Sequence of chain 1.B:
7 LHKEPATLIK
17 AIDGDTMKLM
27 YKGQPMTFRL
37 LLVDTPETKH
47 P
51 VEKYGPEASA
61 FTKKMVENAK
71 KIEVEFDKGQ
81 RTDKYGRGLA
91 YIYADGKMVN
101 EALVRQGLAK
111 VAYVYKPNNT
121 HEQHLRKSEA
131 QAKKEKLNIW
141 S

A small-molecule ligand and the protein it binds are described below.
Small molecule (SMILES): Cc1cn([C@H]2C[C@H](OP(=O)(O)O)[C@@H](COP(=O)(O)O)O2)c(=O)[nH]c1=O

Binding-site contacts:
Ligand atom O3P contacts residue TYR85 of chain 1.B at 3.2 Å (h-bond).
Ligand atom O4 contacts residue LEU89 of chain 1.B at 3.5 Å.
Ligand atom O4P contacts residue ARG35 of chain 1.B at 2.8 Å (salt-bridge).
Ligand atom O5P contacts residue ARG35 of chain 1.B at 3.2 Å (salt-bridge).
Ligand atom C5M contacts residue LEU36 of chain 1.B at 3.6 Å (hydrophobic).
Ligand atom C5 contacts residue TYR113 of chain 1.B at 3.9 Å (hydrophobic).
Ligand atom O4' contacts residue ARG87 of chain 1.B at 2.9 Å (salt-bridge).
Ligand atom C6 contacts residue TYR113 of chain 1.B at 4.1 Å (hydrophobic).
Ligand atom O3P contacts residue LYS84 of chain 1.B at 2.7 Å (salt-bridge).
Ligand atom O4P contacts residue ASP21 of chain 1.B at 3.9 Å.
Ligand atom O4P contacts residue ASP40 of chain 1.B at 2.8 Å (salt-bridge).
Ligand atom N3 contacts residue TYR115 of chain 1.B at 3.6 Å.
Ligand atom C5M contacts residue ARG35 of chain 1.B at 3.4 Å.
Ligand atom P2 contacts residue ARG35 of chain 1.B at 3.6 Å.
Ligand atom C3' contacts residue TYR113 of chain 1.B at 3.9 Å (hydrophobic).
Ligand atom O2P contacts residue TYR85 of chain 1.B at 3.5 Å (h-bond).
Ligand atom P2 contacts residue ARG87 of chain 1.B at 4.1 Å.
Ligand atom C5 contacts residue LEU89 of chain 1.B at 4.0 Å (hydrophobic).
Ligand atom O2 contacts residue TYR115 of chain 1.B at 4.0 Å.
Ligand atom O3' contacts residue LYS84 of chain 1.B at 3.4 Å (salt-bridge).
Ligand atom C5M contacts residue TYR113 of chain 1.B at 3.8 Å (hydrophobic).
Ligand atom O5' contacts residue ARG35 of chain 1.B at 3.5 Å (salt-bridge).
Ligand atom C5' contacts residue TYR113 of chain 1.B at 3.3 Å (hydrophobic).
Ligand atom P1 contacts residue LYS84 of chain 1.B at 3.6 Å.
Ligand atom O4P contacts residue CA1 of chain 1.G at 2.7 Å.
Ligand atom P1 contacts residue TYR85 of chain 1.B at 3.9 Å.
Ligand atom O4 contacts residue LEU37 of chain 1.B at 3.9 Å.
Ligand atom O5P contacts residue ARG87 of chain 1.B at 3.0 Å (salt-bridge).
Ligand atom O2 contacts residue ASP83 of chain 1.B at 3.6 Å.
Ligand atom O5' contacts residue ARG87 of chain 1.B at 3.3 Å (salt-bridge).
Ligand atom C1' contacts residue ARG87 of chain 1.B at 4.0 Å.
Ligand atom C2 contacts residue ASP83 of chain 1.B at 3.8 Å.
Ligand atom C4 contacts residue TYR115 of chain 1.B at 4.0 Å (hydrophobic).
Ligand atom C2' contacts residue TYR113 of chain 1.B at 3.7 Å (hydrophobic).
Ligand atom C4' contacts residue ARG87 of chain 1.B at 3.8 Å.
Ligand atom C2 contacts residue TYR115 of chain 1.B at 3.8 Å (hydrophobic).
Ligand atom P2 contacts residue CA1 of chain 1.G at 3.9 Å.
Ligand atom C4 contacts residue LEU89 of chain 1.B at 3.5 Å (hydrophobic).
Ligand atom O4P contacts residue TYR113 of chain 1.B at 4.0 Å.
Ligand atom N3 contacts residue LEU89 of chain 1.B at 3.9 Å.